A protein and the small-molecule ligand that binds it are described below.
Small molecule (SMILES): Nc1nc(Cl)nc2c1ncn2[C@H]1C[C@H](O)[C@@H](CO)O1

Sequence of chain 1.B:
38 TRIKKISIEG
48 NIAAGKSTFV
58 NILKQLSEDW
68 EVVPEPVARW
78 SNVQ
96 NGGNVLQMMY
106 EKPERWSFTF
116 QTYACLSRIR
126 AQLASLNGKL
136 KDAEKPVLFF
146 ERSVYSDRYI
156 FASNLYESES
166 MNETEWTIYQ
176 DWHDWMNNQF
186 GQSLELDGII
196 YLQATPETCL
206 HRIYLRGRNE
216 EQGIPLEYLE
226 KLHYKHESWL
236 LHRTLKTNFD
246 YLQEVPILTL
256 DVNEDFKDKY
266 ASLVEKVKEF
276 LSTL

Binding-site contacts:
Ligand atom N6 contacts residue GLN116 of chain 1.B at 3.4 Å (h-bond).
Ligand atom N3 contacts residue PHE115 of chain 1.B at 3.5 Å.
Ligand atom C3' contacts residue ILE49 of chain 1.B at 3.6 Å (hydrophobic).
Ligand atom C2' contacts residue TYR105 of chain 1.B at 3.7 Å (hydrophobic).
Ligand atom N9 contacts residue TRP77 of chain 1.B at 3.6 Å.
Ligand atom N6 contacts residue PHE156 of chain 1.B at 3.5 Å.
Ligand atom C1' contacts residue TRP77 of chain 1.B at 3.8 Å (hydrophobic).
Ligand atom C8 contacts residue ARG147 of chain 1.B at 3.8 Å.
Ligand atom N9 contacts residue GLU72 of chain 1.B at 3.8 Å.
Ligand atom O3' contacts residue TYR105 of chain 1.B at 3.2 Å (h-bond).
Ligand atom O4' contacts residue ARG147 of chain 1.B at 3.9 Å.
Ligand atom CL contacts residue GLN116 of chain 1.B at 3.1 Å.
Ligand atom C2 contacts residue GLN116 of chain 1.B at 3.5 Å.
Ligand atom O5' contacts residue ARG147 of chain 1.B at 3.4 Å (salt-bridge).
Ligand atom C4 contacts residue PHE115 of chain 1.B at 3.9 Å (hydrophobic).
Ligand atom N7 contacts residue ARG123 of chain 1.B at 3.4 Å (salt-bridge).
Ligand atom N1 contacts residue GLN116 of chain 1.B at 3.2 Å (h-bond).
Ligand atom C3' contacts residue TYR105 of chain 1.B at 3.9 Å (hydrophobic).
Ligand atom C6 contacts residue ASP152 of chain 1.B at 3.8 Å.
Ligand atom O4' contacts residue GLU72 of chain 1.B at 3.0 Å (salt-bridge).
Ligand atom N3 contacts residue PHE156 of chain 1.B at 3.7 Å.
Ligand atom C2 contacts residue PHE156 of chain 1.B at 3.4 Å (hydrophobic).
Ligand atom C5 contacts residue PHE156 of chain 1.B at 3.9 Å (hydrophobic).
Ligand atom C2 contacts residue PHE115 of chain 1.B at 3.4 Å (hydrophobic).
Ligand atom N7 contacts residue TRP77 of chain 1.B at 3.6 Å.
Ligand atom N1 contacts residue PHE115 of chain 1.B at 3.6 Å.
Ligand atom C8 contacts residue GLU72 of chain 1.B at 3.0 Å.
Ligand atom C5' contacts residue ILE49 of chain 1.B at 3.9 Å (hydrophobic).
Ligand atom CL contacts residue MET104 of chain 1.B at 3.2 Å.
Ligand atom C6 contacts residue PHE156 of chain 1.B at 3.4 Å (hydrophobic).
Ligand atom C8 contacts residue TRP77 of chain 1.B at 3.4 Å (hydrophobic).
Ligand atom C5' contacts residue ARG147 of chain 1.B at 3.9 Å.
Ligand atom C6 contacts residue GLN116 of chain 1.B at 3.8 Å.
Ligand atom C3' contacts residue GLU216 of chain 1.B at 3.8 Å.
Ligand atom O5' contacts residue GLU72 of chain 1.B at 3.3 Å (salt-bridge).
Ligand atom O5' contacts residue ADP1 of chain 1.E at 3.8 Å.
Ligand atom O3' contacts residue GLU216 of chain 1.B at 2.7 Å (salt-bridge).
Ligand atom N7 contacts residue GLU72 of chain 1.B at 3.7 Å.
Ligand atom N1 contacts residue PHE156 of chain 1.B at 3.0 Å.
Ligand atom N6 contacts residue ASP152 of chain 1.B at 2.6 Å (salt-bridge).